Sequence of chain 1.B:
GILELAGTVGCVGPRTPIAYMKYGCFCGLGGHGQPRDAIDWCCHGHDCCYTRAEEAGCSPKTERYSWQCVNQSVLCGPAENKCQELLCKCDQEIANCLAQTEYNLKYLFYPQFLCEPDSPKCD

The small molecule below binds the protein below.
Small molecule (SMILES): C[C@H](CC(=O)O)c1cccc(-n2c(C(N)=O)cc3ccc(OC(F)(F)F)cc32)c1

Binding-site contacts:
Ligand atom O23 contacts residue CYS69 of chain 1.B at 3.5 Å.
Ligand atom F29 contacts residue MET63 of chain 1.B at 3.5 Å.
Ligand atom O25 contacts residue PRO59 of chain 1.B at 3.1 Å (h-bond).
Ligand atom C14 contacts residue LEU47 of chain 1.B at 3.6 Å (hydrophobic).
Ligand atom C22 contacts residue ASP89 of chain 1.B at 3.4 Å.
Ligand atom C18 contacts residue TYR62 of chain 1.B at 3.6 Å (hydrophobic).
Ligand atom C4 contacts residue CA1 of chain 1.H at 3.5 Å.
Ligand atom C9 contacts residue GLY70 of chain 1.B at 3.5 Å.
Ligand atom O23 contacts residue PHE68 of chain 1.B at 3.0 Å (h-bond).
Ligand atom C20 contacts residue ILE136 of chain 1.B at 3.5 Å (hydrophobic).
Ligand atom C8 contacts residue LEU71 of chain 1.B at 3.6 Å (hydrophobic).
Ligand atom C22 contacts residue CA1 of chain 1.H at 3.5 Å.
Ligand atom O23 contacts residue ASP89 of chain 1.B at 3.3 Å (salt-bridge).
Ligand atom C17 contacts residue PRO59 of chain 1.B at 3.6 Å (hydrophobic).
Ligand atom C17 contacts residue TYR62 of chain 1.B at 3.8 Å (hydrophobic).
Ligand atom O6 contacts residue GLY72 of chain 1.B at 3.5 Å (h-bond).
Ligand atom N24 contacts residue HIS88 of chain 1.B at 3.0 Å (h-bond).
Ligand atom N24 contacts residue CYS85 of chain 1.B at 3.7 Å.
Ligand atom O5 contacts residue LEU71 of chain 1.B at 3.5 Å.
Ligand atom F29 contacts residue PRO59 of chain 1.B at 3.2 Å.
Ligand atom O6 contacts residue ASP89 of chain 1.B at 2.9 Å (salt-bridge).
Ligand atom C26 contacts residue PRO59 of chain 1.B at 3.5 Å (hydrophobic).
Ligand atom O23 contacts residue CA1 of chain 1.H at 2.5 Å.
Ligand atom F27 contacts residue ILE60 of chain 1.B at 3.1 Å.
Ligand atom N24 contacts residue CA1 of chain 1.H at 3.7 Å.
Ligand atom O6 contacts residue CA1 of chain 1.H at 2.2 Å.
Ligand atom C4 contacts residue GLY70 of chain 1.B at 3.7 Å.
Ligand atom F27 contacts residue PRO59 of chain 1.B at 3.6 Å.
Ligand atom C10 contacts residue GLY70 of chain 1.B at 3.5 Å.
Ligand atom C4 contacts residue GLY72 of chain 1.B at 3.6 Å.
Ligand atom O5 contacts residue GLY72 of chain 1.B at 2.8 Å (h-bond).
Ligand atom C15 contacts residue LEU47 of chain 1.B at 3.8 Å (hydrophobic).
Ligand atom C9 contacts residue LEU71 of chain 1.B at 3.4 Å (hydrophobic).
Ligand atom N24 contacts residue ASP89 of chain 1.B at 2.7 Å (salt-bridge).
Ligand atom O23 contacts residue GLY70 of chain 1.B at 3.0 Å (h-bond).
Ligand atom F27 contacts residue ALA48 of chain 1.B at 3.7 Å.
Ligand atom C16 contacts residue PRO59 of chain 1.B at 3.5 Å (hydrophobic).
Ligand atom C8 contacts residue GLY70 of chain 1.B at 3.8 Å.
Ligand atom F28 contacts residue ILE44 of chain 1.B at 3.4 Å.
Ligand atom O6 contacts residue GLY70 of chain 1.B at 3.1 Å (h-bond).